Binding-site contacts:
Ligand atom N17 contacts residue GLU113 of chain 1.A at 2.9 Å (salt-bridge).
Ligand atom N3 contacts residue ALA64 of chain 1.A at 3.7 Å.
Ligand atom C15 contacts residue GLY185 of chain 1.A at 3.6 Å.
Ligand atom N3 contacts residue PHE114 of chain 1.A at 3.9 Å.
Ligand atom C4 contacts residue MET115 of chain 1.A at 3.1 Å (hydrophobic).
Ligand atom N24 contacts residue LEU38 of chain 1.A at 3.8 Å.
Ligand atom N21 contacts residue GLY118 of chain 1.A at 3.8 Å.
Ligand atom C13 contacts residue ARG169 of chain 1.A at 3.2 Å.
Ligand atom N17 contacts residue ALA64 of chain 1.A at 3.4 Å.
Ligand atom F16 contacts residue ASN170 of chain 1.A at 3.2 Å.
Ligand atom C29 contacts residue GLY39 of chain 1.A at 3.1 Å.
Ligand atom C2 contacts residue LEU172 of chain 1.A at 3.7 Å (hydrophobic).
Ligand atom C23 contacts residue MET115 of chain 1.A at 3.7 Å (hydrophobic).
Ligand atom C15 contacts residue LEU172 of chain 1.A at 3.5 Å (hydrophobic).
Ligand atom N24 contacts residue MET115 of chain 1.A at 3.7 Å.
Ligand atom N20 contacts residue GLY118 of chain 1.A at 3.7 Å.
Ligand atom N3 contacts residue MET115 of chain 1.A at 2.9 Å (h-bond).
Ligand atom N17 contacts residue LEU112 of chain 1.A at 3.7 Å.
Ligand atom C29 contacts residue LEU38 of chain 1.A at 3.1 Å (hydrophobic).
Ligand atom O30 contacts residue VAL46 of chain 1.A at 3.5 Å.
Ligand atom F16 contacts residue LEU172 of chain 1.A at 3.7 Å.
Ligand atom C14 contacts residue GLY185 of chain 1.A at 3.9 Å.
Ligand atom F16 contacts residue ASP186 of chain 1.A at 3.2 Å.
Ligand atom N24 contacts residue ALA116 of chain 1.A at 3.9 Å.
Ligand atom N21 contacts residue LEU38 of chain 1.A at 3.7 Å.
Ligand atom N17 contacts residue LEU172 of chain 1.A at 3.8 Å.
Ligand atom C18 contacts residue GLY118 of chain 1.A at 3.9 Å.
Ligand atom C2 contacts residue ALA64 of chain 1.A at 3.4 Å (hydrophobic).
Ligand atom C14 contacts residue LEU172 of chain 1.A at 3.7 Å (hydrophobic).
Ligand atom N3 contacts residue GLU113 of chain 1.A at 3.8 Å.
Ligand atom C22 contacts residue GLY118 of chain 1.A at 3.9 Å.
Ligand atom C9 contacts residue LEU112 of chain 1.A at 3.9 Å (hydrophobic).
Ligand atom C13 contacts residue LEU172 of chain 1.A at 3.9 Å (hydrophobic).
Ligand atom C23 contacts residue LEU38 of chain 1.A at 3.8 Å (hydrophobic).
Ligand atom C1 contacts residue LEU172 of chain 1.A at 3.8 Å (hydrophobic).
Ligand atom C19 contacts residue GLY118 of chain 1.A at 3.8 Å.
Ligand atom C6 contacts residue LEU172 of chain 1.A at 3.8 Å (hydrophobic).
Ligand atom N24 contacts residue PHE114 of chain 1.A at 3.2 Å.
Ligand atom F16 contacts residue GLY185 of chain 1.A at 3.0 Å.
Ligand atom C2 contacts residue GLU113 of chain 1.A at 3.8 Å.

This protein binds this small molecule.
Small molecule (SMILES): C[C@H]1Oc2cc(cnc2N)-c2c(nn(C)c2C#N)CN(C)C(=O)c2ccc(F)cc21

Sequence of chain 1.A:
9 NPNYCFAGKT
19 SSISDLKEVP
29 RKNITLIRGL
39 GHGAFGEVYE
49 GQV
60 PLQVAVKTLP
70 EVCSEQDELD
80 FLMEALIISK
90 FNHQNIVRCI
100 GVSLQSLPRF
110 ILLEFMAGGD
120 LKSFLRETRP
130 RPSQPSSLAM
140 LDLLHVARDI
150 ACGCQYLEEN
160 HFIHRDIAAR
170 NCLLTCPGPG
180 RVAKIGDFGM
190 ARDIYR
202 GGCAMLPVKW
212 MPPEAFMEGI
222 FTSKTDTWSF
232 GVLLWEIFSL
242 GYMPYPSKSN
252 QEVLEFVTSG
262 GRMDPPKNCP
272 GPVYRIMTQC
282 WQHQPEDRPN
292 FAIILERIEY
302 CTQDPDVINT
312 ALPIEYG